Binding-site contacts:
Ligand atom C6 contacts residue HIS104 of chain 17.B at 3.5 Å.
Ligand atom C1 contacts residue HIS104 of chain 17.B at 3.7 Å.
Ligand atom C8 contacts residue HIS104 of chain 17.B at 4.5 Å.
Ligand atom C6 contacts residue VAL250 of chain 17.B at 4.3 Å (hydrophobic).
Ligand atom C7 contacts residue ASN154 of chain 17.A at 3.4 Å.
Ligand atom C5 contacts residue ASN154 of chain 17.A at 3.6 Å.
Ligand atom N2 contacts residue ASN154 of chain 17.A at 2.9 Å (h-bond).
Ligand atom O5 contacts residue ASN154 of chain 17.A at 2.3 Å (h-bond).
Ligand atom C5 contacts residue HIS104 of chain 17.B at 3.2 Å.
Ligand atom O5 contacts residue HIS104 of chain 17.B at 3.1 Å.
Ligand atom C3 contacts residue ASN154 of chain 17.A at 3.8 Å.
Ligand atom C2 contacts residue ASN154 of chain 17.A at 2.4 Å.
Ligand atom O7 contacts residue ASN154 of chain 17.A at 3.4 Å (h-bond).
Ligand atom C4 contacts residue HIS104 of chain 17.B at 4.5 Å.
Ligand atom C4 contacts residue ASN154 of chain 17.A at 4.2 Å.
Ligand atom C1 contacts residue ASN154 of chain 17.A at 1.4 Å.
Ligand atom C8 contacts residue ASN154 of chain 17.A at 3.7 Å.

Sequence of chain 17.A:
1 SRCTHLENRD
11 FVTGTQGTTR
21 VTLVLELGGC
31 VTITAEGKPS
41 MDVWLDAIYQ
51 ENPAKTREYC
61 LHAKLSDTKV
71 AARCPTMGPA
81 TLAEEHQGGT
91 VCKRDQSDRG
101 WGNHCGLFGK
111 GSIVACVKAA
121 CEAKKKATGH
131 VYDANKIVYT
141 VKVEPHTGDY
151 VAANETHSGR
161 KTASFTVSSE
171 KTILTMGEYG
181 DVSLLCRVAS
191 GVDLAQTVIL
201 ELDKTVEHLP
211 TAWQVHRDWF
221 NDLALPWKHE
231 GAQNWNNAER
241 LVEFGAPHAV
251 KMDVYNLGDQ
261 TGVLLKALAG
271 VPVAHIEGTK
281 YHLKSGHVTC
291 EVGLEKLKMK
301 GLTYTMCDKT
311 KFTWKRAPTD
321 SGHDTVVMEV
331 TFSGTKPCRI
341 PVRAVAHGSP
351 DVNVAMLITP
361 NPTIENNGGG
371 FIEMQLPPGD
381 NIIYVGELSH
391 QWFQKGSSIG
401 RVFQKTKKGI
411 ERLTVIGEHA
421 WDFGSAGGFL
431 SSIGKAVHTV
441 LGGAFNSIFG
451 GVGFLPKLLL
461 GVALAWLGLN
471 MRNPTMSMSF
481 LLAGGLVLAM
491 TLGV

Sequence of chain 17.B:
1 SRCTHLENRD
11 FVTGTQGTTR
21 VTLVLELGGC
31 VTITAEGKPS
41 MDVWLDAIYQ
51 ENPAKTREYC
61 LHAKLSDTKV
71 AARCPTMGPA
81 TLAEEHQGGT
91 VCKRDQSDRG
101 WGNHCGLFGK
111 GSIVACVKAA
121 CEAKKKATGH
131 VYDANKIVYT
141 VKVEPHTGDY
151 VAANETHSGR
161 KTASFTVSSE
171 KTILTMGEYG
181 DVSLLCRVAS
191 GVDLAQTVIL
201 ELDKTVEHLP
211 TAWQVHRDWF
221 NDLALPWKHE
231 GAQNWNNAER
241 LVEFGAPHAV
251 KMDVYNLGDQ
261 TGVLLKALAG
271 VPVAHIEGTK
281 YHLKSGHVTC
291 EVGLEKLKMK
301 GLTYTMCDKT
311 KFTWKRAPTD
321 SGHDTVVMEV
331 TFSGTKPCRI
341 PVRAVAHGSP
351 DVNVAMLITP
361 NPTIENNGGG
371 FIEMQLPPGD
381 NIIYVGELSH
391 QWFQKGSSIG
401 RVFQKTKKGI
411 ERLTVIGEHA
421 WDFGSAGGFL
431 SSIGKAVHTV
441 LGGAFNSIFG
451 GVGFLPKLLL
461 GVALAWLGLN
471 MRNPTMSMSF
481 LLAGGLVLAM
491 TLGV

A protein and the small-molecule ligand that binds it are described below.
Small molecule (SMILES): CC(=O)N[C@H]1[C@H](O[C@H]2[C@H](O)[C@@H](NC(C)=O)CO[C@@H]2CO[C@@H]2O[C@@H](C)[C@@H](O)[C@@H](O)[C@@H]2O)O[C@H](CO)[C@@H](O)[C@@H]1O